Sequence of chain 40.D:
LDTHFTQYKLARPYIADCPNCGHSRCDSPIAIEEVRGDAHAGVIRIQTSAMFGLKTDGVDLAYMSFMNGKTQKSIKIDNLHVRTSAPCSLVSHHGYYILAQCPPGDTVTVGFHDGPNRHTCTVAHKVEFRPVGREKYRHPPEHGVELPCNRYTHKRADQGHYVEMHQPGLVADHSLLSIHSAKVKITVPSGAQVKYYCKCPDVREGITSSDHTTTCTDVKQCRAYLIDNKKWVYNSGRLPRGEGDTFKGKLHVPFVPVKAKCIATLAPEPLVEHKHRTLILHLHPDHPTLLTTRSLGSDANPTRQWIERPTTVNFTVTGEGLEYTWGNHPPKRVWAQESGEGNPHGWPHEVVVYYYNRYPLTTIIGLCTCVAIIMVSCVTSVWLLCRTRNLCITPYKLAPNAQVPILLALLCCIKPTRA

Binding-site contacts:
Ligand atom OAH contacts residue ASP3 of chain 40.D at 4.0 Å.
Ligand atom O5B contacts residue LYS156 of chain 40.D at 3.3 Å.
Ligand atom C2 contacts residue ALA158 of chain 40.D at 3.7 Å (hydrophobic).
Ligand atom OAF contacts residue THR4 of chain 40.D at 2.9 Å (h-bond).
Ligand atom O6B contacts residue HIS155 of chain 40.D at 3.3 Å (h-bond).
Ligand atom C3 contacts residue ALA158 of chain 40.D at 4.0 Å (hydrophobic).
Ligand atom O6A contacts residue HIS94 of chain 40.D at 3.2 Å (h-bond).
Ligand atom C5 contacts residue LEU62 of chain 40.D at 3.8 Å (hydrophobic).
Ligand atom O6A contacts residue LEU62 of chain 40.D at 3.4 Å.
Ligand atom O6B contacts residue LYS156 of chain 40.D at 3.3 Å.
Ligand atom SAG contacts residue THR4 of chain 40.D at 3.9 Å.
Ligand atom O6A contacts residue HIS155 of chain 40.D at 3.8 Å.
Ligand atom C6 contacts residue HIS155 of chain 40.D at 3.4 Å.
Ligand atom O3 contacts residue LYS156 of chain 40.D at 3.0 Å.
Ligand atom OAF contacts residue ALA158 of chain 40.D at 3.3 Å.
Ligand atom C6 contacts residue SER93 of chain 40.D at 4.0 Å.
Ligand atom O4 contacts residue HIS155 of chain 40.D at 3.5 Å (h-bond).
Ligand atom O4 contacts residue LYS156 of chain 40.D at 3.5 Å.
Ligand atom C3 contacts residue ARG157 of chain 40.D at 3.7 Å.
Ligand atom C4 contacts residue LYS156 of chain 40.D at 4.0 Å.
Ligand atom OAH contacts residue ARG157 of chain 40.D at 3.1 Å (salt-bridge).
Ligand atom O3 contacts residue ALA158 of chain 40.D at 3.0 Å (h-bond).
Ligand atom O6B contacts residue HIS94 of chain 40.D at 4.0 Å.
Ligand atom O4 contacts residue SER93 of chain 40.D at 3.0 Å (h-bond).
Ligand atom O6A contacts residue SER93 of chain 40.D at 3.2 Å.
Ligand atom O3 contacts residue ARG157 of chain 40.D at 3.3 Å (salt-bridge).
Ligand atom OBI contacts residue LYS156 of chain 40.D at 4.0 Å.
Ligand atom O6B contacts residue LEU62 of chain 40.D at 4.0 Å.
Ligand atom O5 contacts residue ARG157 of chain 40.D at 3.8 Å.
Ligand atom SAG contacts residue ARG157 of chain 40.D at 3.6 Å (salt-bridge).
Ligand atom OAH contacts residue LEU2 of chain 40.D at 2.8 Å (h-bond).
Ligand atom OAH contacts residue THR4 of chain 40.D at 3.7 Å.
Ligand atom O5 contacts residue HIS155 of chain 40.D at 3.6 Å.
Ligand atom O5 contacts residue LYS156 of chain 40.D at 3.4 Å.
Ligand atom O6B contacts residue ARG157 of chain 40.D at 3.3 Å (salt-bridge).
Ligand atom C3 contacts residue LYS156 of chain 40.D at 4.0 Å.
Ligand atom OAF contacts residue ARG157 of chain 40.D at 2.8 Å (salt-bridge).
Ligand atom C6 contacts residue LEU62 of chain 40.D at 3.5 Å (hydrophobic).
Ligand atom C5 contacts residue HIS155 of chain 40.D at 4.0 Å.
Ligand atom C6 contacts residue HIS94 of chain 40.D at 3.9 Å.

This small molecule binds to this protein.
Small molecule (SMILES): O=C(O)[C@@H]1O[C@H](O[C@H]2[C@@H](OS(=O)(=O)O)O[C@@H](O)[C@H](NS(=O)(=O)O)[C@H]2O)[C@@H](OS(=O)(=O)O)[C@H](O)[C@@H]1O